This small molecule binds to this protein.
Small molecule (SMILES): O=C(O)c1cccc(CS(=O)(=O)NCB(O)OP(=O)(O)O)c1

Sequence of chain 1.A:
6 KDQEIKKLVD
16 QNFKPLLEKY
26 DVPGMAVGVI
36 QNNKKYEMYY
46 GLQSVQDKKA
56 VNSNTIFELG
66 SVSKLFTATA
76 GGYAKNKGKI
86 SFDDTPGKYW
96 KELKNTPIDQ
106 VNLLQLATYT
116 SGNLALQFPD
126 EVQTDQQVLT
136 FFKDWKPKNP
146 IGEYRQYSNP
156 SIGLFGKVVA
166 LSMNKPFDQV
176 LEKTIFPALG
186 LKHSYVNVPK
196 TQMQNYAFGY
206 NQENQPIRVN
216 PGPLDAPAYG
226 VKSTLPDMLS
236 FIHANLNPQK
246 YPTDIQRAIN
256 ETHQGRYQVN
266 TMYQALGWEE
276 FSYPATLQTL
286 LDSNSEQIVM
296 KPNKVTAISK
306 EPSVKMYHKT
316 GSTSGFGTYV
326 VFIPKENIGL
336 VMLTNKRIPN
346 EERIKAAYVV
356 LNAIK

Binding-site contacts:
Ligand atom O23 contacts residue SER66 of chain 1.A at 2.2 Å (h-bond).
Ligand atom N19 contacts residue SER66 of chain 1.A at 3.6 Å.
Ligand atom O24 contacts residue SER66 of chain 1.A at 2.4 Å (h-bond).
Ligand atom C3 contacts residue GLN122 of chain 1.A at 3.8 Å.
Ligand atom O9 contacts residue VAL214 of chain 1.A at 3.8 Å.
Ligand atom O4 contacts residue TYR152 of chain 1.A at 2.6 Å (h-bond).
Ligand atom O8 contacts residue ASN215 of chain 1.A at 3.3 Å (h-bond).
Ligand atom O24 contacts residue GLY65 of chain 1.A at 3.8 Å.
Ligand atom C7 contacts residue SER319 of chain 1.A at 4.0 Å.
Ligand atom C21 contacts residue LYS69 of chain 1.A at 4.0 Å.
Ligand atom C13 contacts residue SER317 of chain 1.A at 3.4 Å.
Ligand atom P1 contacts residue THR315 of chain 1.A at 3.7 Å.
Ligand atom O8 contacts residue VAL214 of chain 1.A at 3.7 Å.
Ligand atom O23 contacts residue TYR152 of chain 1.A at 2.9 Å (h-bond).
Ligand atom O24 contacts residue SER317 of chain 1.A at 2.8 Å (h-bond).
Ligand atom O4 contacts residue THR315 of chain 1.A at 3.4 Å (h-bond).
Ligand atom B22 contacts residue TYR152 of chain 1.A at 3.6 Å.
Ligand atom O9 contacts residue SER319 of chain 1.A at 2.9 Å (h-bond).
Ligand atom O16 contacts residue ASN154 of chain 1.A at 3.0 Å (h-bond).
Ligand atom C7 contacts residue VAL214 of chain 1.A at 3.6 Å (hydrophobic).
Ligand atom B22 contacts residue SER66 of chain 1.A at 1.5 Å.
Ligand atom O16 contacts residue GLN122 of chain 1.A at 2.8 Å (h-bond).
Ligand atom O2 contacts residue THR315 of chain 1.A at 2.9 Å (h-bond).
Ligand atom O9 contacts residue THR318 of chain 1.A at 3.6 Å.
Ligand atom O3 contacts residue TYR152 of chain 1.A at 3.7 Å.
Ligand atom O4 contacts residue LYS314 of chain 1.A at 2.9 Å (salt-bridge).
Ligand atom C2 contacts residue TYR224 of chain 1.A at 3.7 Å (hydrophobic).
Ligand atom O24 contacts residue GLY316 of chain 1.A at 3.6 Å.
Ligand atom P1 contacts residue SER66 of chain 1.A at 3.6 Å.
Ligand atom C4 contacts residue TYR224 of chain 1.A at 3.9 Å (hydrophobic).
Ligand atom C3 contacts residue TYR224 of chain 1.A at 3.7 Å (hydrophobic).
Ligand atom C21 contacts residue SER66 of chain 1.A at 2.4 Å.
Ligand atom O4 contacts residue SER66 of chain 1.A at 3.6 Å.
Ligand atom N19 contacts residue SER317 of chain 1.A at 3.6 Å.
Ligand atom O2 contacts residue GLY316 of chain 1.A at 3.3 Å.
Ligand atom P1 contacts residue TYR152 of chain 1.A at 3.6 Å.
Ligand atom O2 contacts residue SER317 of chain 1.A at 3.7 Å.
Ligand atom O15 contacts residue SER317 of chain 1.A at 3.9 Å.
Ligand atom C13 contacts residue TYR224 of chain 1.A at 3.8 Å (hydrophobic).
Ligand atom S14 contacts residue SER317 of chain 1.A at 3.9 Å.